This protein binds this small molecule.
Small molecule (SMILES): CC(=O)[N+]1=CC2=C(C1)N=N/C2=N/C(=O)c1ccccc1

Binding-site contacts:
Ligand atom C20 contacts residue LYS38 of chain 1.A at 3.6 Å.
Ligand atom N4 contacts residue GLU86 of chain 1.A at 3.7 Å.
Ligand atom N3 contacts residue PHE87 of chain 1.A at 3.8 Å.
Ligand atom C14 contacts residue ALA36 of chain 1.A at 3.5 Å (hydrophobic).
Ligand atom C16 contacts residue LEU139 of chain 1.A at 3.9 Å (hydrophobic).
Ligand atom N12 contacts residue LEU88 of chain 1.A at 3.0 Å (h-bond).
Ligand atom C8 contacts residue ILE15 of chain 1.A at 3.6 Å (hydrophobic).
Ligand atom C19 contacts residue LYS38 of chain 1.A at 3.7 Å.
Ligand atom C15 contacts residue LEU139 of chain 1.A at 3.4 Å (hydrophobic).
Ligand atom O1 contacts residue PHE85 of chain 1.A at 3.7 Å.
Ligand atom N4 contacts residue ALA36 of chain 1.A at 3.7 Å.
Ligand atom C13 contacts residue HIS89 of chain 1.A at 3.6 Å.
Ligand atom C8 contacts residue LEU139 of chain 1.A at 4.0 Å (hydrophobic).
Ligand atom N3 contacts residue GLU86 of chain 1.A at 3.0 Å (salt-bridge).
Ligand atom C6 contacts residue ILE15 of chain 1.A at 3.6 Å (hydrophobic).
Ligand atom C9 contacts residue HIS89 of chain 1.A at 3.2 Å.
Ligand atom N4 contacts residue LEU139 of chain 1.A at 3.9 Å.
Ligand atom O11 contacts residue LEU139 of chain 1.A at 3.9 Å.
Ligand atom N4 contacts residue PHE87 of chain 1.A at 3.7 Å.
Ligand atom C20 contacts residue ASP150 of chain 1.A at 3.8 Å.
Ligand atom O11 contacts residue ILE15 of chain 1.A at 3.4 Å.
Ligand atom C6 contacts residue LEU88 of chain 1.A at 3.9 Å (hydrophobic).
Ligand atom C18 contacts residue PHE85 of chain 1.A at 3.7 Å (hydrophobic).
Ligand atom C14 contacts residue LEU139 of chain 1.A at 3.5 Å (hydrophobic).
Ligand atom O1 contacts residue LYS38 of chain 1.A at 3.1 Å (salt-bridge).
Ligand atom C7 contacts residue ASP91 of chain 1.A at 3.5 Å.
Ligand atom C13 contacts residue GLN90 of chain 1.A at 3.8 Å.
Ligand atom C5 contacts residue ILE15 of chain 1.A at 3.6 Å (hydrophobic).
Ligand atom N3 contacts residue LEU88 of chain 1.A at 3.7 Å.
Ligand atom C7 contacts residue GLN90 of chain 1.A at 3.9 Å.
Ligand atom C10 contacts residue GLN90 of chain 1.A at 3.6 Å.
Ligand atom C2 contacts residue LEU88 of chain 1.A at 3.7 Å (hydrophobic).
Ligand atom N3 contacts residue LEU139 of chain 1.A at 3.8 Å.
Ligand atom C10 contacts residue ASP91 of chain 1.A at 3.5 Å.
Ligand atom C6 contacts residue HIS89 of chain 1.A at 3.8 Å.
Ligand atom C10 contacts residue LYS94 of chain 1.A at 3.7 Å.
Ligand atom N3 contacts residue ALA36 of chain 1.A at 3.3 Å.
Ligand atom C2 contacts residue LEU139 of chain 1.A at 3.7 Å (hydrophobic).
Ligand atom C18 contacts residue LEU139 of chain 1.A at 4.0 Å (hydrophobic).
Ligand atom N4 contacts residue LEU88 of chain 1.A at 3.0 Å (h-bond).

Sequence of chain 1.A:
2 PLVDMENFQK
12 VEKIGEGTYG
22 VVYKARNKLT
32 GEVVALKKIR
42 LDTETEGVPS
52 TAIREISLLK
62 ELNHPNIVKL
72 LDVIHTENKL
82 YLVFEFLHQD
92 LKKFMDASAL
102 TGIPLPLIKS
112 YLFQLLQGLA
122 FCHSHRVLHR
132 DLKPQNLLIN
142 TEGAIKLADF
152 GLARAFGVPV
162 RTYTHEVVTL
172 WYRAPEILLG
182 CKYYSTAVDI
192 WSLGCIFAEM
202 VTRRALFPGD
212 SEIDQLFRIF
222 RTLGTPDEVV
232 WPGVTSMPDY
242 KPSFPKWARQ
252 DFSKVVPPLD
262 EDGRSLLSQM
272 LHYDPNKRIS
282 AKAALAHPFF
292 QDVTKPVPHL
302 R